Sequence of chain 5.A:
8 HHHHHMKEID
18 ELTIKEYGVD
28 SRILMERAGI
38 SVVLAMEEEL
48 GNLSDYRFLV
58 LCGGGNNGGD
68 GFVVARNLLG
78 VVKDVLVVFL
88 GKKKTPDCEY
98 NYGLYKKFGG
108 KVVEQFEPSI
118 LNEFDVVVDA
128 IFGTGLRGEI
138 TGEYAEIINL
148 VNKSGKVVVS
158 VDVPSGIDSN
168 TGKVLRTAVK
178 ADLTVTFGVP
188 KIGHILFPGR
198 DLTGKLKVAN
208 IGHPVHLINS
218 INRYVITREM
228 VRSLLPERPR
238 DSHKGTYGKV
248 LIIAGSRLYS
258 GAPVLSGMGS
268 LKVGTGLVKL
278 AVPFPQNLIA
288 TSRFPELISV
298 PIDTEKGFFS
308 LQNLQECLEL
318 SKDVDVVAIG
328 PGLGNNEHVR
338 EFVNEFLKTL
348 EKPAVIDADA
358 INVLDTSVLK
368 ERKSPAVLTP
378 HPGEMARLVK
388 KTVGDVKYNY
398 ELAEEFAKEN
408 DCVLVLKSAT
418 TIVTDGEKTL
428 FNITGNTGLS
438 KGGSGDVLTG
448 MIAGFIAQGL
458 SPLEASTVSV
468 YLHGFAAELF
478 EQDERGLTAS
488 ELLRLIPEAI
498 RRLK

Binding-site contacts:
Ligand atom CH2 contacts residue ILE37 of chain 1.A at 3.8 Å (hydrophobic).
Ligand atom CA contacts residue VAL205 of chain 5.A at 3.2 Å (hydrophobic).
Ligand atom O contacts residue VAL205 of chain 5.A at 2.9 Å (h-bond).
Ligand atom O contacts residue ALA206 of chain 5.A at 3.2 Å.
Ligand atom N contacts residue GLU44 of chain 1.A at 2.9 Å (salt-bridge).
Ligand atom O contacts residue ASN207 of chain 5.A at 3.2 Å (h-bond).
Ligand atom C contacts residue ASN49 of chain 1.A at 3.5 Å.
Ligand atom CA contacts residue GLU44 of chain 1.A at 3.8 Å.
Ligand atom CZ contacts residue SER38 of chain 5.A at 3.4 Å.
Ligand atom CE2 contacts residue VAL40 of chain 1.A at 3.7 Å (hydrophobic).
Ligand atom CE2 contacts residue ASN207 of chain 5.A at 3.5 Å.
Ligand atom CE3 contacts residue LEU41 of chain 1.A at 3.8 Å (hydrophobic).
Ligand atom C contacts residue LEU203 of chain 5.A at 3.7 Å (hydrophobic).
Ligand atom O contacts residue GLU44 of chain 1.A at 3.8 Å.
Ligand atom CG contacts residue VAL40 of chain 1.A at 3.6 Å (hydrophobic).
Ligand atom CD1 contacts residue ASN207 of chain 5.A at 3.4 Å.
Ligand atom CD2 contacts residue LEU41 of chain 5.A at 3.7 Å (hydrophobic).
Ligand atom C contacts residue VAL205 of chain 5.A at 3.5 Å (hydrophobic).
Ligand atom CH2 contacts residue ARG34 of chain 5.A at 3.5 Å.
Ligand atom CD2 contacts residue VAL40 of chain 1.A at 3.5 Å (hydrophobic).
Ligand atom CA contacts residue VAL205 of chain 5.A at 3.8 Å (hydrophobic).
Ligand atom CZ2 contacts residue ARG34 of chain 5.A at 3.5 Å.
Ligand atom CZ2 contacts residue ASN207 of chain 5.A at 3.7 Å.
Ligand atom O contacts residue ASN49 of chain 1.A at 2.8 Å (h-bond).
Ligand atom C contacts residue GLU44 of chain 1.A at 3.1 Å.
Ligand atom CZ contacts residue ALA42 of chain 5.A at 3.6 Å (hydrophobic).
Ligand atom NE1 contacts residue ASN207 of chain 5.A at 3.5 Å (h-bond).
Ligand atom CZ2 contacts residue ASN74 of chain 1.A at 3.6 Å.
Ligand atom CD2 contacts residue GLU45 of chain 5.A at 3.3 Å.
Ligand atom CB contacts residue GLU44 of chain 1.A at 3.0 Å.
Ligand atom CD1 contacts residue ASN74 of chain 1.A at 3.7 Å.
Ligand atom N contacts residue GLU44 of chain 1.A at 3.0 Å (salt-bridge).
Ligand atom O contacts residue ASN207 of chain 5.A at 2.8 Å (h-bond).
Ligand atom CB contacts residue GLU44 of chain 1.A at 3.5 Å.
Ligand atom O contacts residue VAL205 of chain 5.A at 3.6 Å (h-bond).
Ligand atom NE1 contacts residue ASN74 of chain 1.A at 3.0 Å (h-bond).
Ligand atom N contacts residue VAL205 of chain 5.A at 2.8 Å (h-bond).
Ligand atom CE2 contacts residue GLU45 of chain 5.A at 3.4 Å.
Ligand atom CA contacts residue GLU44 of chain 1.A at 3.3 Å.
Ligand atom O contacts residue LYS204 of chain 5.A at 3.8 Å.

A small-molecule ligand and the protein it binds are described below.
Small molecule (SMILES): CC(C)C[C@H](NC(=O)[C@H](CC1=CN=C2C=CC=CC12)NC(=O)[C@H](C)NC(=O)[C@@H]1CCCN1C(=O)[C@H](C)N)C(=O)N[C@@H](Cc1ccccc1)C(=O)N[C@@H](CCC(=O)O)C(=O)N[C@@H](C)C=O

Sequence of chain 1.A:
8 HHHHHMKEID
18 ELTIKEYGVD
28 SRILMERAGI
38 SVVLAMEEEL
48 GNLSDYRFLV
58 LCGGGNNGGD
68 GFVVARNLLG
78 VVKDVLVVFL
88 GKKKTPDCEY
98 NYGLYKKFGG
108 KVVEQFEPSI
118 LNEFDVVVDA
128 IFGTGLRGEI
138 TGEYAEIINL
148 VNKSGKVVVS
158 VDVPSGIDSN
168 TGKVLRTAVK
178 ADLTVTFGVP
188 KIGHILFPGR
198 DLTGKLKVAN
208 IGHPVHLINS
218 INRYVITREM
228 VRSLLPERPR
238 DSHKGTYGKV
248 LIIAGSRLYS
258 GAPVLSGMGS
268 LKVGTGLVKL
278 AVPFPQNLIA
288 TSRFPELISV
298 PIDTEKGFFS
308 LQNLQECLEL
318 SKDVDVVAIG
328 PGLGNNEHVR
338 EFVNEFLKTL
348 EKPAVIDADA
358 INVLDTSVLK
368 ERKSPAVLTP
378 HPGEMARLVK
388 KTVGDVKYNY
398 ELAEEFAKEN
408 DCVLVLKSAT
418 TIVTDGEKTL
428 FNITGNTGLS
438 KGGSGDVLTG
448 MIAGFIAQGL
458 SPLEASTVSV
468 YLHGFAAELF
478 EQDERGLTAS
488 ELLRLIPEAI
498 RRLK